Binding-site contacts:
Ligand atom O5 contacts residue THR625 of chain 1.B at 3.7 Å.
Ligand atom C1 contacts residue ASN623 of chain 1.B at 1.4 Å.
Ligand atom C3 contacts residue ASN651 of chain 1.B at 4.5 Å.
Ligand atom O2 contacts residue THR625 of chain 1.B at 4.2 Å.
Ligand atom C6 contacts residue CYS624 of chain 1.B at 4.4 Å (hydrophobic).
Ligand atom C6 contacts residue ASN623 of chain 1.B at 4.4 Å.
Ligand atom O4 contacts residue THR625 of chain 1.B at 3.7 Å.
Ligand atom O7 contacts residue ASN623 of chain 1.B at 2.9 Å (h-bond).
Ligand atom N2 contacts residue ASN623 of chain 1.B at 2.9 Å (h-bond).
Ligand atom C1 contacts residue ASN651 of chain 1.B at 4.4 Å.
Ligand atom C2 contacts residue ASN623 of chain 1.B at 2.5 Å.
Ligand atom C3 contacts residue THR625 of chain 1.B at 4.5 Å.
Ligand atom C1 contacts residue THR625 of chain 1.B at 3.7 Å.
Ligand atom C8 contacts residue ASN623 of chain 1.B at 4.3 Å.
Ligand atom C7 contacts residue ASN623 of chain 1.B at 3.1 Å.
Ligand atom C5 contacts residue ASN623 of chain 1.B at 3.7 Å.
Ligand atom O5 contacts residue CYS624 of chain 1.B at 4.5 Å.
Ligand atom C3 contacts residue ASN623 of chain 1.B at 3.8 Å.
Ligand atom O5 contacts residue CYS624 of chain 1.B at 3.9 Å.
Ligand atom C4 contacts residue ASN623 of chain 1.B at 4.2 Å.
Ligand atom C4 contacts residue THR625 of chain 1.B at 4.5 Å.
Ligand atom O5 contacts residue ASN623 of chain 1.B at 2.4 Å (h-bond).
Ligand atom C2 contacts residue THR625 of chain 1.B at 3.5 Å.
Ligand atom N2 contacts residue ASN651 of chain 1.B at 4.3 Å.
Ligand atom C1 contacts residue CYS624 of chain 1.B at 4.3 Å (hydrophobic).

This protein binds this small molecule.
Small molecule (SMILES): CC(=O)N[C@H]1[C@H](O[C@H]2[C@H](O)[C@@H](NC(C)=O)CO[C@@H]2CO[C@@H]2O[C@@H](C)[C@@H](O)[C@@H](O)[C@@H]2O)O[C@H](CO)[C@@H](O)[C@@H]1O

Sequence of chain 1.B:
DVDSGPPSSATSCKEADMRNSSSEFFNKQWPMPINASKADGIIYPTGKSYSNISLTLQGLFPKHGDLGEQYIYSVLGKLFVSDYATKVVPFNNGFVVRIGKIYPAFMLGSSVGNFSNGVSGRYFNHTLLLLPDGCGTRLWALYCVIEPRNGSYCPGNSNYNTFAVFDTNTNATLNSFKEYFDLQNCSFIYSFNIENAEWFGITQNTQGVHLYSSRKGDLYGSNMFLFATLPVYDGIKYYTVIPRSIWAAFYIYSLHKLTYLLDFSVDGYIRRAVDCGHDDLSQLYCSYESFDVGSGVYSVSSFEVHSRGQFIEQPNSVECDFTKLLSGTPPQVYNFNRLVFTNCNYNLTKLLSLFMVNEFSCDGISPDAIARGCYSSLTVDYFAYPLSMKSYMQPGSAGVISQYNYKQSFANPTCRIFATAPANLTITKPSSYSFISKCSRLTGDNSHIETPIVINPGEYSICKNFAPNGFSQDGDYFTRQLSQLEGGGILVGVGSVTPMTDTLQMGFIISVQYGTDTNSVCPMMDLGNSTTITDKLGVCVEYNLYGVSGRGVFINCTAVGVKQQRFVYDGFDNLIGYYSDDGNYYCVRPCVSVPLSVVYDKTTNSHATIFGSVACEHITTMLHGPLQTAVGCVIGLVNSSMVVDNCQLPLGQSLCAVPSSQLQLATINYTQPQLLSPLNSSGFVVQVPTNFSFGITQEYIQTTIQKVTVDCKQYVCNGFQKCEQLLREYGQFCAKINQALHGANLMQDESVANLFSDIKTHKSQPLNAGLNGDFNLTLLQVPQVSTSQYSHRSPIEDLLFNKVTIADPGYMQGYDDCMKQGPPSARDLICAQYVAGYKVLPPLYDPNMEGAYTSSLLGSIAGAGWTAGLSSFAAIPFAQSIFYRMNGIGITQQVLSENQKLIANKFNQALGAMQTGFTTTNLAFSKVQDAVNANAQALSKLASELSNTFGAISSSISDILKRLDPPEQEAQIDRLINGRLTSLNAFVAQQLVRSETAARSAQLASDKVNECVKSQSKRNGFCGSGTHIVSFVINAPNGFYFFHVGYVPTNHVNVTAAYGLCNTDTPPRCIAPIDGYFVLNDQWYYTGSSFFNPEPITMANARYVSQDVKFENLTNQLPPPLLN